Sequence of chain 2.A:
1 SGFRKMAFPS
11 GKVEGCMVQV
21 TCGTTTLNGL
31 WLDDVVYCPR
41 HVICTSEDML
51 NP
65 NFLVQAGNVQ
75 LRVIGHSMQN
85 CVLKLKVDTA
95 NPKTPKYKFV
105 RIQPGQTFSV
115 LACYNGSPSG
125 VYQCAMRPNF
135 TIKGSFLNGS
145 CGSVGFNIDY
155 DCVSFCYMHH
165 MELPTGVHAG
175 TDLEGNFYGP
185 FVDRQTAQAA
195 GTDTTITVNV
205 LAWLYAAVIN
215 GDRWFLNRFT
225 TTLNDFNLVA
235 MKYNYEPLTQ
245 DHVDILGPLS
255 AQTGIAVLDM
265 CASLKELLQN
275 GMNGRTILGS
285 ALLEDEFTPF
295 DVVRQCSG

This protein binds this small molecule.
Small molecule (SMILES): COC(=O)c1ccc2c(c1)NC1=C(C(=O)CCC1)[C@@H](c1ccc(C(F)(F)F)cc1)N2C(C)=O

Binding-site contacts:
Ligand atom O01 contacts residue LEU141 of chain 2.A at 3.7 Å.
Ligand atom O12 contacts residue ARG188 of chain 2.A at 3.9 Å.
Ligand atom C02 contacts residue CYS145 of chain 2.A at 2.5 Å (hydrophobic).
Ligand atom C11 contacts residue ARG188 of chain 2.A at 3.9 Å.
Ligand atom C13 contacts residue HIS41 of chain 2.A at 3.4 Å.
Ligand atom C03 contacts residue CYS145 of chain 2.A at 1.8 Å (hydrophobic).
Ligand atom N15 contacts residue CYS145 of chain 2.A at 3.9 Å.
Ligand atom O01 contacts residue GLY143 of chain 2.A at 3.0 Å (h-bond).
Ligand atom C06 contacts residue CYS145 of chain 2.A at 3.9 Å (hydrophobic).
Ligand atom C32 contacts residue ASN142 of chain 2.A at 3.8 Å.
Ligand atom C13 contacts residue MET49 of chain 2.A at 3.8 Å (hydrophobic).
Ligand atom C14 contacts residue HIS41 of chain 2.A at 3.5 Å.
Ligand atom C18 contacts residue GLY143 of chain 2.A at 3.7 Å.
Ligand atom O01 contacts residue CYS145 of chain 2.A at 3.3 Å (h-bond).
Ligand atom C19 contacts residue THR26 of chain 2.A at 3.5 Å.
Ligand atom N04 contacts residue CYS145 of chain 2.A at 3.2 Å (h-bond).
Ligand atom C33 contacts residue ASN142 of chain 2.A at 3.2 Å.
Ligand atom C14 contacts residue CYS145 of chain 2.A at 3.6 Å (hydrophobic).
Ligand atom C21 contacts residue THR25 of chain 2.A at 3.8 Å.
Ligand atom O10 contacts residue HIS41 of chain 2.A at 3.9 Å.
Ligand atom F30 contacts residue MET49 of chain 2.A at 3.7 Å.
Ligand atom O01 contacts residue ASN142 of chain 2.A at 3.6 Å.
Ligand atom C06 contacts residue HIS164 of chain 2.A at 3.8 Å.
Ligand atom O22 contacts residue GLY143 of chain 2.A at 3.4 Å (h-bond).
Ligand atom C05 contacts residue CYS145 of chain 2.A at 3.3 Å (hydrophobic).
Ligand atom O12 contacts residue MET165 of chain 2.A at 3.7 Å.
Ligand atom C21 contacts residue LEU27 of chain 2.A at 4.0 Å (hydrophobic).
Ligand atom C03 contacts residue HIS164 of chain 2.A at 3.5 Å.
Ligand atom O22 contacts residue ASN142 of chain 2.A at 3.5 Å.
Ligand atom O01 contacts residue SER144 of chain 2.A at 3.4 Å (h-bond).
Ligand atom C20 contacts residue THR26 of chain 2.A at 3.5 Å.
Ligand atom O10 contacts residue MET49 of chain 2.A at 3.7 Å.
Ligand atom O12 contacts residue GLN189 of chain 2.A at 3.9 Å.
Ligand atom C26 contacts residue MET49 of chain 2.A at 3.8 Å (hydrophobic).
Ligand atom C07 contacts residue HIS164 of chain 2.A at 3.7 Å.
Ligand atom C20 contacts residue THR25 of chain 2.A at 3.6 Å.
Ligand atom C11 contacts residue ASP187 of chain 2.A at 3.2 Å.
Ligand atom C03 contacts residue HIS163 of chain 2.A at 4.0 Å.
Ligand atom C07 contacts residue MET165 of chain 2.A at 4.0 Å (hydrophobic).
Ligand atom N15 contacts residue HIS41 of chain 2.A at 3.4 Å.